Sequence of chain 1.D:
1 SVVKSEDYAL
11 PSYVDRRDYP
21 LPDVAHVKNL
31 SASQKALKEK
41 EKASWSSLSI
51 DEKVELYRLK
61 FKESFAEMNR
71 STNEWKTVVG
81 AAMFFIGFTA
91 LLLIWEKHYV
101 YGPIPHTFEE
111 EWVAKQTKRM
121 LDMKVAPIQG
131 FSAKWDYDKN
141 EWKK

This small molecule binds to this protein.
Small molecule (SMILES): CCCCCCCCCCO[C@@H]1O[C@H](CO)[C@@H](O[C@H]2O[C@H](CO)[C@@H](O)[C@H](O)[C@H]2O)[C@H](O)[C@H]1O

Binding-site contacts:
Ligand atom C18 contacts residue TYR26 of chain 1.K at 4.5 Å (hydrophobic).
Ligand atom C25 contacts residue TYR26 of chain 1.K at 4.0 Å (hydrophobic).
Ligand atom C37 contacts residue TYR26 of chain 1.K at 4.0 Å (hydrophobic).
Ligand atom C31 contacts residue LEU91 of chain 1.D at 4.0 Å (hydrophobic).
Ligand atom C19 contacts residue ALA22 of chain 1.K at 4.2 Å (hydrophobic).
Ligand atom C31 contacts residue ILE94 of chain 1.D at 4.0 Å (hydrophobic).
Ligand atom C25 contacts residue VAL23 of chain 1.K at 4.2 Å (hydrophobic).
Ligand atom C18 contacts residue ALA22 of chain 1.K at 4.2 Å (hydrophobic).
Ligand atom C31 contacts residue TYR26 of chain 1.K at 4.1 Å (hydrophobic).
Ligand atom C28 contacts residue TYR26 of chain 1.K at 4.2 Å (hydrophobic).
Ligand atom C22 contacts residue TYR26 of chain 1.K at 4.3 Å (hydrophobic).
Ligand atom C19 contacts residue TYR26 of chain 1.K at 3.6 Å (hydrophobic).
Ligand atom C43 contacts residue TYR26 of chain 1.K at 3.9 Å (hydrophobic).
Ligand atom C22 contacts residue VAL23 of chain 1.K at 4.5 Å (hydrophobic).

Sequence of chain 1.K:
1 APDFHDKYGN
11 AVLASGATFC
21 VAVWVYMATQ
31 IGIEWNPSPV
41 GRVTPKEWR